The small molecule below binds the protein below.
Small molecule (SMILES): CC(=O)N[C@H]1[C@H](O[C@H]2[C@H](O)[C@@H](NC(C)=O)CO[C@@H]2CO)O[C@H](CO)[C@@H](O)[C@@H]1O

Binding-site contacts:
Ligand atom O5 contacts residue ASN416 of chain 1.A at 2.4 Å (h-bond).
Ligand atom C6 contacts residue PRO261 of chain 1.A at 4.2 Å (hydrophobic).
Ligand atom C8 contacts residue LYS222 of chain 1.A at 4.2 Å.
Ligand atom C7 contacts residue ASN232 of chain 1.A at 3.4 Å.
Ligand atom C5 contacts residue ASN416 of chain 1.A at 3.6 Å.
Ligand atom C3 contacts residue ASN416 of chain 1.A at 3.8 Å.
Ligand atom O7 contacts residue VAL414 of chain 1.A at 4.3 Å.
Ligand atom C1 contacts residue ASN416 of chain 1.A at 1.4 Å.
Ligand atom C5 contacts residue PRO261 of chain 1.A at 4.4 Å (hydrophobic).
Ligand atom O5 contacts residue PRO261 of chain 1.A at 3.6 Å.
Ligand atom O7 contacts residue ASN232 of chain 1.A at 2.9 Å (h-bond).
Ligand atom O7 contacts residue NAG1 of chain 1.Q at 3.2 Å (h-bond).
Ligand atom C7 contacts residue NAG1 of chain 1.Q at 4.4 Å.
Ligand atom C7 contacts residue ASN416 of chain 1.A at 3.3 Å.
Ligand atom O6 contacts residue PRO261 of chain 1.A at 3.6 Å.
Ligand atom O7 contacts residue ASN416 of chain 1.A at 4.3 Å.
Ligand atom C8 contacts residue ASN232 of chain 1.A at 3.6 Å.
Ligand atom C1 contacts residue PRO261 of chain 1.A at 4.4 Å (hydrophobic).
Ligand atom C2 contacts residue ASN416 of chain 1.A at 2.5 Å.
Ligand atom C4 contacts residue ASN416 of chain 1.A at 4.2 Å.
Ligand atom C8 contacts residue ASN416 of chain 1.A at 3.4 Å.
Ligand atom N2 contacts residue ASN416 of chain 1.A at 2.9 Å (h-bond).

Sequence of chain 1.A:
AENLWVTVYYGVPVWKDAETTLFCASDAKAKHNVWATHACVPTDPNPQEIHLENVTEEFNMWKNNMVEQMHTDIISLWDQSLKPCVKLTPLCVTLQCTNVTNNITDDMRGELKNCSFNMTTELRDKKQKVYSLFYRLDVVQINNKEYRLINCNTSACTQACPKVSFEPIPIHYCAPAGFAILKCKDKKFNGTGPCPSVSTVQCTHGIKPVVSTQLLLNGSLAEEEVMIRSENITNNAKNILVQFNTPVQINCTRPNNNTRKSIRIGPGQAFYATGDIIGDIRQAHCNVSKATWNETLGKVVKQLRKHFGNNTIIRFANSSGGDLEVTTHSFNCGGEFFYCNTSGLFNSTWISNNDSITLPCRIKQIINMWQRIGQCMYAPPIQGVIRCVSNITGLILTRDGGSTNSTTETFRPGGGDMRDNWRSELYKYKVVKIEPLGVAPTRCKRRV